Binding-site contacts:
Ligand atom S30 contacts residue LEU46 of chain 1.C at 3.7 Å.
Ligand atom C17 contacts residue GLY246 of chain 1.C at 3.3 Å.
Ligand atom C48 contacts residue GLY50 of chain 1.C at 3.5 Å.
Ligand atom C8 contacts residue THR248 of chain 1.C at 3.5 Å.
Ligand atom O71 contacts residue THR88 of chain 1.C at 3.3 Å.
Ligand atom O76 contacts residue THR248 of chain 1.C at 3.2 Å (h-bond).
Ligand atom N6 contacts residue THR248 of chain 1.C at 3.0 Å (h-bond).
Ligand atom C34 contacts residue PHE124 of chain 1.C at 3.7 Å (hydrophobic).
Ligand atom N56 contacts residue GLY50 of chain 1.C at 2.8 Å (h-bond).
Ligand atom C64 contacts residue ILE142 of chain 1.C at 3.8 Å (hydrophobic).
Ligand atom C58 contacts residue GLY50 of chain 1.C at 3.7 Å.
Ligand atom C41 contacts residue ASP244 of chain 1.C at 3.4 Å.
Ligand atom C8 contacts residue GLN28 of chain 1.C at 3.6 Å.
Ligand atom O55 contacts residue TYR87 of chain 1.C at 3.2 Å.
Ligand atom C61 contacts residue GLY50 of chain 1.C at 3.5 Å.
Ligand atom N18 contacts residue GLY246 of chain 1.C at 3.1 Å (h-bond).
Ligand atom C11 contacts residue GLY27 of chain 1.C at 3.7 Å.
Ligand atom C34 contacts residue GLN89 of chain 1.C at 3.6 Å.
Ligand atom O43 contacts residue ASP244 of chain 1.C at 2.5 Å (salt-bridge).
Ligand atom O71 contacts residue TYR87 of chain 1.C at 3.7 Å.
Ligand atom O71 contacts residue GLN89 of chain 1.C at 3.2 Å (h-bond).
Ligand atom C48 contacts residue ASP244 of chain 1.C at 3.6 Å.
Ligand atom O43 contacts residue ASP48 of chain 1.C at 2.5 Å (salt-bridge).
Ligand atom C54 contacts residue GLY50 of chain 1.C at 3.6 Å.
Ligand atom C45 contacts residue ASP244 of chain 1.C at 3.2 Å.
Ligand atom C20 contacts residue GLY246 of chain 1.C at 3.8 Å.
Ligand atom C27 contacts residue ASP48 of chain 1.C at 3.4 Å.
Ligand atom C31 contacts residue PHE124 of chain 1.C at 3.7 Å (hydrophobic).
Ligand atom O55 contacts residue THR88 of chain 1.C at 3.0 Å (h-bond).
Ligand atom C36 contacts residue GLN89 of chain 1.C at 3.4 Å.
Ligand atom C8 contacts residue GLY27 of chain 1.C at 3.0 Å.
Ligand atom C8 contacts residue GLY29 of chain 1.C at 3.7 Å.
Ligand atom C50 contacts residue THR88 of chain 1.C at 3.6 Å.
Ligand atom O76 contacts residue THR247 of chain 1.C at 3.7 Å.
Ligand atom C72 contacts residue GLN89 of chain 1.C at 3.5 Å.
Ligand atom C41 contacts residue ASP48 of chain 1.C at 3.6 Å.
Ligand atom C11 contacts residue GLN28 of chain 1.C at 3.4 Å.
Ligand atom N23 contacts residue GLY246 of chain 1.C at 3.2 Å (h-bond).
Ligand atom C4 contacts residue GLY246 of chain 1.C at 3.4 Å.
Ligand atom C20 contacts residue THR247 of chain 1.C at 3.8 Å.

A small-molecule ligand and the protein it binds are described below.
Small molecule (SMILES): CCCCNC(=O)[C@H](C)C[C@H](O)[C@@H]1CSC/C=C/CS[C@H]2CCCN[C@H]2C(=O)N[C@@H](C)C(=O)N1

Sequence of chain 1.C:
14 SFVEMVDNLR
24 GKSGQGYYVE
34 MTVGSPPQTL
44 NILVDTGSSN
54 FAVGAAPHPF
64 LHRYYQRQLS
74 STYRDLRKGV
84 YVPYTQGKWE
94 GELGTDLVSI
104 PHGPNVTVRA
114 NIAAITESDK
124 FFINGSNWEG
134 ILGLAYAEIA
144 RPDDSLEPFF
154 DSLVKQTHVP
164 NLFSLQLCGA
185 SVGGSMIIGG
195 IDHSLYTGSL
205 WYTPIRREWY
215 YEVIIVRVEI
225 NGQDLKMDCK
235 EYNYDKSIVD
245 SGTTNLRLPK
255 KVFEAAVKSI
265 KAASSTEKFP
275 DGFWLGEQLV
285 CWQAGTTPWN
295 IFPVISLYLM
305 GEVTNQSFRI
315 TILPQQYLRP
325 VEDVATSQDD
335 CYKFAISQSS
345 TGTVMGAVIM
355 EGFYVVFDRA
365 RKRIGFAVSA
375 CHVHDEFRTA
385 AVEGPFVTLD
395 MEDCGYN